A protein and the small-molecule ligand that binds it are described below.
Small molecule (SMILES): CC(=O)N[C@H]1[C@H](O[C@H]2[C@H](O)[C@@H](NC(C)=O)CO[C@@H]2CO)O[C@H](CO)[C@@H](O)[C@@H]1O

Binding-site contacts:
Ligand atom C5 contacts residue GLN356 of chain 1.B at 3.6 Å.
Ligand atom C5 contacts residue ASN378 of chain 1.B at 3.6 Å.
Ligand atom C8 contacts residue THR376 of chain 1.B at 3.3 Å.
Ligand atom O6 contacts residue ASN357 of chain 1.B at 4.3 Å.
Ligand atom O5 contacts residue ASN357 of chain 1.B at 3.5 Å (h-bond).
Ligand atom C4 contacts residue GLN356 of chain 1.B at 3.6 Å.
Ligand atom O5 contacts residue GLN356 of chain 1.B at 4.4 Å.
Ligand atom C3 contacts residue ASN378 of chain 1.B at 3.8 Å.
Ligand atom C6 contacts residue GLN356 of chain 1.B at 3.3 Å.
Ligand atom O3 contacts residue GLN356 of chain 1.B at 4.4 Å.
Ligand atom C8 contacts residue GLN356 of chain 1.B at 3.9 Å.
Ligand atom C2 contacts residue ASN378 of chain 1.B at 2.5 Å.
Ligand atom O7 contacts residue ASN378 of chain 1.B at 3.0 Å (h-bond).
Ligand atom C5 contacts residue ASN357 of chain 1.B at 4.5 Å.
Ligand atom O5 contacts residue ASN378 of chain 1.B at 2.3 Å (h-bond).
Ligand atom C8 contacts residue ASN378 of chain 1.B at 4.5 Å.
Ligand atom C1 contacts residue ASN378 of chain 1.B at 1.4 Å.
Ligand atom O6 contacts residue GLN356 of chain 1.B at 3.9 Å.
Ligand atom O6 contacts residue ASN378 of chain 1.B at 4.4 Å.
Ligand atom O4 contacts residue GLN356 of chain 1.B at 3.0 Å (h-bond).
Ligand atom C7 contacts residue GLN356 of chain 1.B at 3.9 Å.
Ligand atom C4 contacts residue ASN378 of chain 1.B at 4.2 Å.
Ligand atom N2 contacts residue ASN378 of chain 1.B at 3.0 Å (h-bond).
Ligand atom C3 contacts residue GLN356 of chain 1.B at 3.7 Å.
Ligand atom C1 contacts residue ASN357 of chain 1.B at 3.8 Å.
Ligand atom C7 contacts residue ASN378 of chain 1.B at 3.2 Å.
Ligand atom O7 contacts residue GLN356 of chain 1.B at 3.0 Å (h-bond).
Ligand atom C1 contacts residue GLN356 of chain 1.B at 4.2 Å.

Sequence of chain 1.B:
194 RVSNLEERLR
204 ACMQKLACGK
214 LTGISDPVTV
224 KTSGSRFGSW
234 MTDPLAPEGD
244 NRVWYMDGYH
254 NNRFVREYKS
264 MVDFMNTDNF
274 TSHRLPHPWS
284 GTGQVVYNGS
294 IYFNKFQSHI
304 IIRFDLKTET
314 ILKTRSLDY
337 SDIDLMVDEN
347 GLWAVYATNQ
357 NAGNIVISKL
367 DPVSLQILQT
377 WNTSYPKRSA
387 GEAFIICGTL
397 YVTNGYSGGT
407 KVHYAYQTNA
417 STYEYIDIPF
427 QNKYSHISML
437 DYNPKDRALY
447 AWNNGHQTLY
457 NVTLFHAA